Sequence of chain 1.D:
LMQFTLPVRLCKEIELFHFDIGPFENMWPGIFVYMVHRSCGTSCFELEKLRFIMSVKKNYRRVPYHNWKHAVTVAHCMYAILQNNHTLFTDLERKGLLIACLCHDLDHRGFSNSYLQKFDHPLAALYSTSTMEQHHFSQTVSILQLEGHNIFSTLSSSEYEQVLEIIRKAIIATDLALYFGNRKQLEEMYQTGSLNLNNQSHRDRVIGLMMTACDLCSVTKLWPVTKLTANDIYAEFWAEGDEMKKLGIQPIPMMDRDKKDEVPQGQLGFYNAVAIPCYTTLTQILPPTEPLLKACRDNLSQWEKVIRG

Binding-site contacts:
Ligand atom C3 contacts residue MET267 of chain 1.D at 3.7 Å (hydrophobic).
Ligand atom C5 contacts residue LYS272 of chain 1.D at 3.5 Å.
Ligand atom C34 contacts residue VAL232 of chain 1.D at 3.6 Å (hydrophobic).
Ligand atom O27 contacts residue GLN280 of chain 1.D at 2.8 Å (h-bond).
Ligand atom C4 contacts residue GLU275 of chain 1.D at 3.7 Å.
Ligand atom C6 contacts residue PRO266 of chain 1.D at 3.6 Å (hydrophobic).
Ligand atom C23 contacts residue LEU229 of chain 1.D at 3.6 Å (hydrophobic).
Ligand atom C12 contacts residue GLY279 of chain 1.D at 3.5 Å.
Ligand atom C9 contacts residue GLY279 of chain 1.D at 3.5 Å.
Ligand atom N21 contacts residue ILE246 of chain 1.D at 3.5 Å.
Ligand atom C18 contacts residue PHE283 of chain 1.D at 3.5 Å (hydrophobic).
Ligand atom N21 contacts residue PHE283 of chain 1.D at 3.5 Å.
Ligand atom O30 contacts residue PHE283 of chain 1.D at 3.4 Å.
Ligand atom C4 contacts residue VAL276 of chain 1.D at 3.7 Å (hydrophobic).
Ligand atom N17 contacts residue PHE283 of chain 1.D at 3.5 Å.
Ligand atom N20 contacts residue PHE283 of chain 1.D at 3.7 Å.
Ligand atom C19 contacts residue PHE250 of chain 1.D at 3.5 Å (hydrophobic).
Ligand atom C15 contacts residue PHE283 of chain 1.D at 3.6 Å (hydrophobic).
Ligand atom C16 contacts residue GLY282 of chain 1.D at 3.6 Å.
Ligand atom C6 contacts residue MET267 of chain 1.D at 3.7 Å (hydrophobic).
Ligand atom C34 contacts residue ILE246 of chain 1.D at 3.7 Å (hydrophobic).
Ligand atom C13 contacts residue GLY279 of chain 1.D at 3.4 Å.
Ligand atom N11 contacts residue GLY279 of chain 1.D at 3.3 Å.
Ligand atom C24 contacts residue PHE283 of chain 1.D at 3.5 Å (hydrophobic).
Ligand atom N22 contacts residue ILE246 of chain 1.D at 3.6 Å.
Ligand atom N8 contacts residue TYR247 of chain 1.D at 2.7 Å (h-bond).
Ligand atom N10 contacts residue GLY279 of chain 1.D at 3.2 Å (h-bond).
Ligand atom C13 contacts residue PHE283 of chain 1.D at 3.7 Å (hydrophobic).
Ligand atom C5 contacts residue GLU275 of chain 1.D at 3.5 Å.
Ligand atom C7 contacts residue GLY279 of chain 1.D at 3.2 Å.
Ligand atom C19 contacts residue MET267 of chain 1.D at 3.7 Å (hydrophobic).
Ligand atom C2 contacts residue MET267 of chain 1.D at 3.6 Å (hydrophobic).
Ligand atom C5 contacts residue PRO266 of chain 1.D at 3.6 Å (hydrophobic).
Ligand atom C18 contacts residue TYR247 of chain 1.D at 3.7 Å (hydrophobic).
Ligand atom C1 contacts residue MET267 of chain 1.D at 3.7 Å (hydrophobic).
Ligand atom C9 contacts residue TYR247 of chain 1.D at 3.5 Å (hydrophobic).
Ligand atom C16 contacts residue PHE283 of chain 1.D at 3.7 Å (hydrophobic).
Ligand atom C2 contacts residue GLY279 of chain 1.D at 3.5 Å.
Ligand atom C25 contacts residue PHE283 of chain 1.D at 3.5 Å (hydrophobic).
Ligand atom C3 contacts residue TYR247 of chain 1.D at 3.6 Å (hydrophobic).

The protein below binds the small molecule below.
Small molecule (SMILES): Cn1ncc(C(=O)N2CCC2)c1C(=O)NCCc1nc(-c2ccccc2)nn1-c1ccccn1